Sequence of chain 1.B:
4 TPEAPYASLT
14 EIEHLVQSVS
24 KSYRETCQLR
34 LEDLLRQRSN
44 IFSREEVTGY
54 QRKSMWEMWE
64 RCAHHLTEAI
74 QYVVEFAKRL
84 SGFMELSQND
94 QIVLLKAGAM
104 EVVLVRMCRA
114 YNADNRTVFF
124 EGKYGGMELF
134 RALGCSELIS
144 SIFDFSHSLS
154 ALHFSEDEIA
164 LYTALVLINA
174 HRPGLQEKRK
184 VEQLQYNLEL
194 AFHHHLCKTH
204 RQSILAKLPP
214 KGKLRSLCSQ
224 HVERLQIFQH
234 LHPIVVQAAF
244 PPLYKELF

This protein binds this small molecule.
Small molecule (SMILES): Cc1c2cc(F)cc1NS(=O)(=O)CCCCC[C@H]1C[N@@](CCN1C(=O)CC1CC1)C2

Binding-site contacts:
Ligand atom F1 contacts residue VAL121 of chain 1.B at 3.9 Å.
Ligand atom C7 contacts residue PHE122 of chain 1.B at 3.8 Å (hydrophobic).
Ligand atom C4 contacts residue ILE145 of chain 1.B at 3.9 Å (hydrophobic).
Ligand atom C21 contacts residue LEU141 of chain 1.B at 3.9 Å (hydrophobic).
Ligand atom F1 contacts residue MET110 of chain 1.B at 3.4 Å.
Ligand atom C19 contacts residue LEU136 of chain 1.B at 3.8 Å (hydrophobic).
Ligand atom O2 contacts residue ALA113 of chain 1.B at 3.4 Å.
Ligand atom C15 contacts residue PHE133 of chain 1.B at 3.9 Å (hydrophobic).
Ligand atom N1 contacts residue ALA113 of chain 1.B at 3.8 Å.
Ligand atom C22 contacts residue CYS138 of chain 1.B at 3.9 Å (hydrophobic).
Ligand atom C3 contacts residue VAL121 of chain 1.B at 3.6 Å (hydrophobic).
Ligand atom C16 contacts residue PHE133 of chain 1.B at 3.8 Å (hydrophobic).
Ligand atom C17 contacts residue CYS65 of chain 1.B at 3.6 Å (hydrophobic).
Ligand atom C22 contacts residue PHE231 of chain 1.B at 3.9 Å (hydrophobic).
Ligand atom O2 contacts residue PHE122 of chain 1.B at 3.1 Å (h-bond).
Ligand atom S1 contacts residue PHE122 of chain 1.B at 3.5 Å (h-bond).
Ligand atom O2 contacts residue LEU32 of chain 1.B at 3.7 Å.
Ligand atom C17 contacts residue PHE133 of chain 1.B at 3.9 Å (hydrophobic).
Ligand atom O3 contacts residue LEU69 of chain 1.B at 3.2 Å.
Ligand atom C1 contacts residue PHE123 of chain 1.B at 3.9 Å (hydrophobic).
Ligand atom C15 contacts residue PHE146 of chain 1.B at 3.7 Å (hydrophobic).
Ligand atom C5 contacts residue VAL121 of chain 1.B at 3.5 Å (hydrophobic).
Ligand atom C12 contacts residue LEU69 of chain 1.B at 3.6 Å (hydrophobic).
Ligand atom O1 contacts residue ALA113 of chain 1.B at 3.7 Å.
Ligand atom C4 contacts residue VAL121 of chain 1.B at 3.6 Å (hydrophobic).
Ligand atom C6 contacts residue VAL121 of chain 1.B at 3.8 Å (hydrophobic).
Ligand atom S1 contacts residue ALA113 of chain 1.B at 3.8 Å.
Ligand atom C1 contacts residue PHE122 of chain 1.B at 3.6 Å (hydrophobic).
Ligand atom O3 contacts residue HIS224 of chain 1.B at 2.8 Å (h-bond).
Ligand atom N1 contacts residue PHE122 of chain 1.B at 2.8 Å (h-bond).
Ligand atom C7 contacts residue VAL121 of chain 1.B at 3.6 Å (hydrophobic).
Ligand atom C1 contacts residue VAL121 of chain 1.B at 3.6 Å (hydrophobic).
Ligand atom F1 contacts residue SER149 of chain 1.B at 2.9 Å.
Ligand atom C5 contacts residue MET110 of chain 1.B at 3.8 Å (hydrophobic).
Ligand atom C2 contacts residue VAL121 of chain 1.B at 3.5 Å (hydrophobic).
Ligand atom C1 contacts residue PHE133 of chain 1.B at 3.7 Å (hydrophobic).
Ligand atom C6 contacts residue MET110 of chain 1.B at 3.8 Å (hydrophobic).
Ligand atom C18 contacts residue HIS224 of chain 1.B at 3.8 Å.
Ligand atom O1 contacts residue MET110 of chain 1.B at 3.5 Å.
Ligand atom C8 contacts residue PHE122 of chain 1.B at 4.0 Å (hydrophobic).